Sequence of chain 1.A:
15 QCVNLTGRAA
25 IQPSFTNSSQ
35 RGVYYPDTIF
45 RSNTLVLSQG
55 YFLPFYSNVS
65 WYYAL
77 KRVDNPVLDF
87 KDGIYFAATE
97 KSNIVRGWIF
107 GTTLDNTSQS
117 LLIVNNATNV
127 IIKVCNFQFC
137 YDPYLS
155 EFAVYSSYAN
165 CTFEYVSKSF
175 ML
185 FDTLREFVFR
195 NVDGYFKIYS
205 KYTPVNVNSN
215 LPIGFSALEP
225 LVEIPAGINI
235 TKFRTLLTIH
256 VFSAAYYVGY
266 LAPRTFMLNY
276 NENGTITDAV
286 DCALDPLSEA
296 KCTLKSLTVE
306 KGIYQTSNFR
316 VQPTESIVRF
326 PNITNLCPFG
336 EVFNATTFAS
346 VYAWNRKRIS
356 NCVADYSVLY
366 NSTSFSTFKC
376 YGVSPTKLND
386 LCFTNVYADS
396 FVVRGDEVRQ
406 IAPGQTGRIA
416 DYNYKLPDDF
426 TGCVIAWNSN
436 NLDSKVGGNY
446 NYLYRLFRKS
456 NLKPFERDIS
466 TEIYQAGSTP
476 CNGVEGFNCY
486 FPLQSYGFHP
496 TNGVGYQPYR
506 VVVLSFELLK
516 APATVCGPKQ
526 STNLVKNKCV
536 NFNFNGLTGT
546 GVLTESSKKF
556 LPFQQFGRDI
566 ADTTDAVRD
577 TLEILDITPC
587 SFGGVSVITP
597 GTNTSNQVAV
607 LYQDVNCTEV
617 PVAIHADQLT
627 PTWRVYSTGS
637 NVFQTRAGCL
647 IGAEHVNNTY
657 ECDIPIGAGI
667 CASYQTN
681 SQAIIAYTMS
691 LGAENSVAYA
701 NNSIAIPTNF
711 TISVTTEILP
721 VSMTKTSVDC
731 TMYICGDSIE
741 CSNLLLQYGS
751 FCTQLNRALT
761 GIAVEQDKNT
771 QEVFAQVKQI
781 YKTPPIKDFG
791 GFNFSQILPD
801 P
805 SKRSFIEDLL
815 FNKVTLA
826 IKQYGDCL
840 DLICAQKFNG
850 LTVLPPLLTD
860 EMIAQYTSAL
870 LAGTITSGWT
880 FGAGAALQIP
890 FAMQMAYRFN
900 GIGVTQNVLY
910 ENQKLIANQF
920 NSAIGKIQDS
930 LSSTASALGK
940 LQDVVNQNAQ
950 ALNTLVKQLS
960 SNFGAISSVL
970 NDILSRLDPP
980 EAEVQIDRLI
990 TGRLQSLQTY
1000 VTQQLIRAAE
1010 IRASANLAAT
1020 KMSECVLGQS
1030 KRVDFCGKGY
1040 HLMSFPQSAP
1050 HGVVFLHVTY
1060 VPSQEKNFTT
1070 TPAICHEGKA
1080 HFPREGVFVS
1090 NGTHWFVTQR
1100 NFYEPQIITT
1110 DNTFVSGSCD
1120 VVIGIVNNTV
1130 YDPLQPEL

Binding-site contacts:
Ligand atom C7 contacts residue ASN1126 of chain 1.A at 3.8 Å.
Ligand atom C3 contacts residue ASN1126 of chain 1.A at 3.8 Å.
Ligand atom C2 contacts residue ASN1126 of chain 1.A at 2.4 Å.
Ligand atom O5 contacts residue ASN1126 of chain 1.A at 2.4 Å (h-bond).
Ligand atom C4 contacts residue ASN1126 of chain 1.A at 4.2 Å.
Ligand atom C1 contacts residue ASN1126 of chain 1.A at 1.4 Å.
Ligand atom O7 contacts residue ASN1126 of chain 1.A at 4.2 Å.
Ligand atom N2 contacts residue ASN1126 of chain 1.A at 2.9 Å (h-bond).
Ligand atom C8 contacts residue ILE1124 of chain 1.A at 4.4 Å (hydrophobic).
Ligand atom C5 contacts residue ASN1126 of chain 1.A at 3.7 Å.

This small molecule binds to this protein.
Small molecule (SMILES): CC(=O)N[C@@H]1[C@@H](O)[C@H](O)[C@@H](CO)O[C@H]1O